Binding-site contacts:
Ligand atom C31 contacts residue PRO73 of chain 1.C at 3.8 Å (hydrophobic).
Ligand atom C23 contacts residue GLY37 of chain 1.C at 3.6 Å.
Ligand atom C3 contacts residue THR332 of chain 1.C at 3.9 Å.
Ligand atom C18 contacts residue GLY233 of chain 1.C at 3.8 Å.
Ligand atom C17 contacts residue PHE111 of chain 1.C at 3.8 Å (hydrophobic).
Ligand atom O2 contacts residue ASP35 of chain 1.C at 2.6 Å (salt-bridge).
Ligand atom O1 contacts residue TYR74 of chain 1.C at 3.7 Å.
Ligand atom C4 contacts residue ARG238 of chain 1.C at 3.5 Å.
Ligand atom C24 contacts residue ASP231 of chain 1.C at 3.4 Å.
Ligand atom C6 contacts residue THR75 of chain 1.C at 3.8 Å.
Ligand atom C6 contacts residue GLY233 of chain 1.C at 3.5 Å.
Ligand atom C19 contacts residue GLY233 of chain 1.C at 3.2 Å.
Ligand atom C21 contacts residue ASP231 of chain 1.C at 3.9 Å.
Ligand atom C5 contacts residue GLY233 of chain 1.C at 3.5 Å.
Ligand atom C19 contacts residue LEU33 of chain 1.C at 3.6 Å (hydrophobic).
Ligand atom C23 contacts residue ASP231 of chain 1.C at 3.5 Å.
Ligand atom C23 contacts residue TYR201 of chain 1.C at 3.9 Å (hydrophobic).
Ligand atom C22 contacts residue THR234 of chain 1.C at 3.6 Å.
Ligand atom C30 contacts residue GLY37 of chain 1.C at 3.3 Å.
Ligand atom N2 contacts residue GLY37 of chain 1.C at 3.1 Å (h-bond).
Ligand atom C21 contacts residue ASP35 of chain 1.C at 3.4 Å.
Ligand atom C20 contacts residue ASP35 of chain 1.C at 3.4 Å.
Ligand atom C4 contacts residue THR332 of chain 1.C at 3.9 Å.
Ligand atom C5 contacts residue TYR74 of chain 1.C at 3.8 Å (hydrophobic).
Ligand atom O1 contacts residue THR75 of chain 1.C at 2.9 Å.
Ligand atom C31 contacts residue TYR74 of chain 1.C at 3.9 Å (hydrophobic).
Ligand atom O3 contacts residue THR75 of chain 1.C at 3.7 Å.
Ligand atom C28 contacts residue PRO73 of chain 1.C at 3.4 Å (hydrophobic).
Ligand atom N2 contacts residue ASP231 of chain 1.C at 2.8 Å (salt-bridge).
Ligand atom C16 contacts residue PHE111 of chain 1.C at 3.6 Å (hydrophobic).
Ligand atom C2 contacts residue TYR201 of chain 1.C at 3.8 Å (hydrophobic).
Ligand atom C7 contacts residue THR75 of chain 1.C at 3.8 Å.
Ligand atom C32 contacts residue ARG131 of chain 1.C at 3.5 Å.
Ligand atom O2 contacts residue GLY37 of chain 1.C at 3.2 Å (h-bond).
Ligand atom O2 contacts residue SER38 of chain 1.C at 3.8 Å.
Ligand atom C20 contacts residue GLY233 of chain 1.C at 3.6 Å.
Ligand atom O2 contacts residue TYR74 of chain 1.C at 3.6 Å.
Ligand atom C22 contacts residue ASP231 of chain 1.C at 3.2 Å.
Ligand atom C7 contacts residue GLY233 of chain 1.C at 3.6 Å.
Ligand atom N1 contacts residue GLY233 of chain 1.C at 2.6 Å (h-bond).

Sequence of chain 1.C:
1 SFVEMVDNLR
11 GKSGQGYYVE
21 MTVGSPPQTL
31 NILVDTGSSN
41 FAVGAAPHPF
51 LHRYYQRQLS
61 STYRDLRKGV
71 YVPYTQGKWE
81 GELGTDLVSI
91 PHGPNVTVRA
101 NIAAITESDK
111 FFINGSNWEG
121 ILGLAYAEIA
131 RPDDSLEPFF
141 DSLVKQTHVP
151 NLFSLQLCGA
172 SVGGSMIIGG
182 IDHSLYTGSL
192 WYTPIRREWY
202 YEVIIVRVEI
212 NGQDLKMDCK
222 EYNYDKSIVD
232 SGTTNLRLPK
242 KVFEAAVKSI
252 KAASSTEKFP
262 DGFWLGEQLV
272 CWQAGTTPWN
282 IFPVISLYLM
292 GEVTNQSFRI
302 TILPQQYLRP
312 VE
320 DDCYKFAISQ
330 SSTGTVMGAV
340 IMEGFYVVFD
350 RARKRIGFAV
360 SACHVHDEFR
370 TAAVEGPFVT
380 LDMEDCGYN

A small-molecule ligand and the protein it binds are described below.
Small molecule (SMILES): CCc1ccc2c(c1)[C@@H](NC[C@@H](O)[C@@H]1Cc3cccc(c3)CCCCCCCC(=O)N1)CC1(CCC1)O2